Binding-site contacts:
Ligand atom C01 contacts residue TRP219 of chain 1.B at 3.4 Å (hydrophobic).
Ligand atom C01 contacts residue THR417 of chain 1.B at 3.5 Å.
Ligand atom O08 contacts residue TYR358 of chain 1.B at 2.6 Å (h-bond).
Ligand atom S14 contacts residue GLY416 of chain 1.B at 3.7 Å.
Ligand atom C04 contacts residue TRP419 of chain 1.B at 3.6 Å (hydrophobic).
Ligand atom S15 contacts residue GLY416 of chain 1.B at 3.3 Å (h-bond).
Ligand atom C05 contacts residue THR417 of chain 1.B at 3.9 Å.
Ligand atom C09 contacts residue THR417 of chain 1.B at 3.9 Å.
Ligand atom C01 contacts residue GLU214 of chain 1.B at 3.3 Å.
Ligand atom C06 contacts residue TYR358 of chain 1.B at 3.3 Å (hydrophobic).
Ligand atom C03 contacts residue TYR358 of chain 1.B at 3.6 Å (hydrophobic).
Ligand atom S15 contacts residue CYS415 of chain 1.B at 2.0 Å (h-bond).
Ligand atom C06 contacts residue TYR378 of chain 1.B at 3.5 Å (hydrophobic).
Ligand atom C11 contacts residue ALA377 of chain 1.B at 3.6 Å (hydrophobic).
Ligand atom C11 contacts residue TRP419 of chain 1.B at 3.6 Å (hydrophobic).
Ligand atom N12 contacts residue ALA377 of chain 1.B at 2.5 Å (h-bond).
Ligand atom S15 contacts residue TRP419 of chain 1.B at 3.4 Å (h-bond).
Ligand atom C03 contacts residue TRP219 of chain 1.B at 3.4 Å (hydrophobic).
Ligand atom S14 contacts residue ARG420 of chain 1.B at 2.8 Å (salt-bridge).
Ligand atom N02 contacts residue TYR358 of chain 1.B at 3.9 Å.
Ligand atom C03 contacts residue TYR191 of chain 1.B at 3.6 Å (hydrophobic).
Ligand atom C10 contacts residue TRP419 of chain 1.B at 3.5 Å (hydrophobic).
Ligand atom C04 contacts residue GLU214 of chain 1.B at 3.5 Å.
Ligand atom O07 contacts residue GLY259 of chain 1.B at 3.4 Å.
Ligand atom N12 contacts residue TYR378 of chain 1.B at 3.9 Å.
Ligand atom S15 contacts residue ARG420 of chain 1.B at 3.5 Å (salt-bridge).
Ligand atom O08 contacts residue TYR378 of chain 1.B at 2.6 Å (h-bond).
Ligand atom C11 contacts residue TYR378 of chain 1.B at 3.5 Å (hydrophobic).
Ligand atom O07 contacts residue TYR191 of chain 1.B at 3.6 Å.
Ligand atom C05 contacts residue TYR358 of chain 1.B at 3.2 Å (hydrophobic).
Ligand atom C01 contacts residue TRP419 of chain 1.B at 3.9 Å (hydrophobic).
Ligand atom O07 contacts residue TYR378 of chain 1.B at 3.6 Å.
Ligand atom C13 contacts residue ALA377 of chain 1.B at 3.5 Å (hydrophobic).
Ligand atom C04 contacts residue TYR191 of chain 1.B at 3.5 Å (hydrophobic).
Ligand atom S15 contacts residue THR417 of chain 1.B at 3.2 Å (h-bond).
Ligand atom S14 contacts residue CYS415 of chain 1.B at 3.9 Å.
Ligand atom C10 contacts residue THR417 of chain 1.B at 3.9 Å.
Ligand atom N23 contacts residue THR417 of chain 1.B at 3.1 Å (h-bond).
Ligand atom C09 contacts residue TRP419 of chain 1.B at 3.3 Å (hydrophobic).
Ligand atom S15 contacts residue GLY418 of chain 1.B at 3.5 Å (h-bond).

A protein and the small-molecule ligand that binds it are described below.
Small molecule (SMILES): C[N+](C)(C)[C@@H](CC1=CN[C@H](SS)N1)C(=O)O

Sequence of chain 1.B:
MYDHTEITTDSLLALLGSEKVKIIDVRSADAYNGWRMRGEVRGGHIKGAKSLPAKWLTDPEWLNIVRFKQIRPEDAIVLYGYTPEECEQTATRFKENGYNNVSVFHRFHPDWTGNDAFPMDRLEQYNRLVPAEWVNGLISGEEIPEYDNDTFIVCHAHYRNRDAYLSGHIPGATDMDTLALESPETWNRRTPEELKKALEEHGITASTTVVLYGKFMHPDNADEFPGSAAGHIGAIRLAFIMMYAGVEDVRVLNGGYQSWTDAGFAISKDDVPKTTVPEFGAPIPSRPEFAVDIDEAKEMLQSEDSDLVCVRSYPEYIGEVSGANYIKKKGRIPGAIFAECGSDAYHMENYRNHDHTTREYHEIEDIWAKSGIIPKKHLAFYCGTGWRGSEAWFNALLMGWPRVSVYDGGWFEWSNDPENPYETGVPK